A protein and the small-molecule ligand that binds it are described below.
Small molecule (SMILES): O=c1c(O)c(-c2ccc(O)c(O)c2)oc2cc(O)cc(O)c12

Binding-site contacts:
Ligand atom C6 contacts residue LEU16 of chain 1.A at 3.7 Å (hydrophobic).
Ligand atom C2 contacts residue ARG94 of chain 1.A at 3.9 Å.
Ligand atom C10 contacts residue GLU93 of chain 1.A at 3.9 Å.
Ligand atom C16 contacts residue ILE157 of chain 1.A at 3.9 Å (hydrophobic).
Ligand atom O29 contacts residue LEU16 of chain 1.A at 3.5 Å.
Ligand atom C2 contacts residue LEU16 of chain 1.A at 3.9 Å (hydrophobic).
Ligand atom C1 contacts residue VAL98 of chain 1.A at 3.2 Å (hydrophobic).
Ligand atom O30 contacts residue PRO95 of chain 1.A at 3.2 Å (h-bond).
Ligand atom C4 contacts residue LEU16 of chain 1.A at 3.8 Å (hydrophobic).
Ligand atom O23 contacts residue PHE21 of chain 1.A at 3.2 Å.
Ligand atom O27 contacts residue GLU93 of chain 1.A at 3.0 Å (salt-bridge).
Ligand atom O13 contacts residue ARG94 of chain 1.A at 3.0 Å.
Ligand atom C9 contacts residue GLU93 of chain 1.A at 3.8 Å.
Ligand atom O24 contacts residue LYS39 of chain 1.A at 2.6 Å (salt-bridge).
Ligand atom O30 contacts residue ARG94 of chain 1.A at 2.9 Å.
Ligand atom C1 contacts residue LEU16 of chain 1.A at 3.8 Å (hydrophobic).
Ligand atom O13 contacts residue ALA37 of chain 1.A at 3.8 Å.
Ligand atom O24 contacts residue ASP158 of chain 1.A at 3.3 Å.
Ligand atom O23 contacts residue IMD1 of chain 1.C at 2.7 Å (h-bond).
Ligand atom O27 contacts residue ILE76 of chain 1.A at 3.8 Å.
Ligand atom O13 contacts residue PRO95 of chain 1.A at 3.5 Å.
Ligand atom C5 contacts residue LEU16 of chain 1.A at 3.7 Å (hydrophobic).
Ligand atom C10 contacts residue ALA37 of chain 1.A at 3.5 Å (hydrophobic).
Ligand atom C17 contacts residue ASP158 of chain 1.A at 3.9 Å.
Ligand atom C9 contacts residue LEU146 of chain 1.A at 3.6 Å (hydrophobic).
Ligand atom C17 contacts residue LYS39 of chain 1.A at 3.7 Å.
Ligand atom O23 contacts residue VAL24 of chain 1.A at 3.7 Å.
Ligand atom C11 contacts residue LEU146 of chain 1.A at 3.9 Å (hydrophobic).
Ligand atom C18 contacts residue VAL24 of chain 1.A at 3.8 Å (hydrophobic).
Ligand atom C18 contacts residue IMD1 of chain 1.C at 3.7 Å.
Ligand atom O27 contacts residue ALA37 of chain 1.A at 3.4 Å.
Ligand atom C18 contacts residue ILE157 of chain 1.A at 3.7 Å (hydrophobic).
Ligand atom C10 contacts residue LEU146 of chain 1.A at 3.6 Å (hydrophobic).
Ligand atom O13 contacts residue GLU93 of chain 1.A at 3.0 Å (salt-bridge).
Ligand atom C2 contacts residue VAL98 of chain 1.A at 3.4 Å (hydrophobic).
Ligand atom C9 contacts residue ALA37 of chain 1.A at 3.6 Å (hydrophobic).
Ligand atom C19 contacts residue IMD1 of chain 1.C at 3.9 Å.
Ligand atom C19 contacts residue VAL24 of chain 1.A at 3.9 Å (hydrophobic).
Ligand atom O30 contacts residue VAL98 of chain 1.A at 3.2 Å.
Ligand atom C19 contacts residue ILE157 of chain 1.A at 3.6 Å (hydrophobic).

Sequence of chain 1.A:
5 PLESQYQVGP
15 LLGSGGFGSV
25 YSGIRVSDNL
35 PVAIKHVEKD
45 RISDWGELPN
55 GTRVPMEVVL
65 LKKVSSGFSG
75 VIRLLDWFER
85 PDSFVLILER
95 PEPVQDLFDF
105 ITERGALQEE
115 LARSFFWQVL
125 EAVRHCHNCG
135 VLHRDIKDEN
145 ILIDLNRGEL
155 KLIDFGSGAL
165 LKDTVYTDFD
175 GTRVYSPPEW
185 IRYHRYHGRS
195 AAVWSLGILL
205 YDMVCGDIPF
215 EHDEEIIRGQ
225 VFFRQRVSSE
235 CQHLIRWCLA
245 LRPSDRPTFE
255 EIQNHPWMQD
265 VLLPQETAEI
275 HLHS